A small-molecule ligand and the protein it binds are described below.
Small molecule (SMILES): CCCCCCC#Cc1ccccc1/C=C/C(=O)O

Sequence of chain 1.B:
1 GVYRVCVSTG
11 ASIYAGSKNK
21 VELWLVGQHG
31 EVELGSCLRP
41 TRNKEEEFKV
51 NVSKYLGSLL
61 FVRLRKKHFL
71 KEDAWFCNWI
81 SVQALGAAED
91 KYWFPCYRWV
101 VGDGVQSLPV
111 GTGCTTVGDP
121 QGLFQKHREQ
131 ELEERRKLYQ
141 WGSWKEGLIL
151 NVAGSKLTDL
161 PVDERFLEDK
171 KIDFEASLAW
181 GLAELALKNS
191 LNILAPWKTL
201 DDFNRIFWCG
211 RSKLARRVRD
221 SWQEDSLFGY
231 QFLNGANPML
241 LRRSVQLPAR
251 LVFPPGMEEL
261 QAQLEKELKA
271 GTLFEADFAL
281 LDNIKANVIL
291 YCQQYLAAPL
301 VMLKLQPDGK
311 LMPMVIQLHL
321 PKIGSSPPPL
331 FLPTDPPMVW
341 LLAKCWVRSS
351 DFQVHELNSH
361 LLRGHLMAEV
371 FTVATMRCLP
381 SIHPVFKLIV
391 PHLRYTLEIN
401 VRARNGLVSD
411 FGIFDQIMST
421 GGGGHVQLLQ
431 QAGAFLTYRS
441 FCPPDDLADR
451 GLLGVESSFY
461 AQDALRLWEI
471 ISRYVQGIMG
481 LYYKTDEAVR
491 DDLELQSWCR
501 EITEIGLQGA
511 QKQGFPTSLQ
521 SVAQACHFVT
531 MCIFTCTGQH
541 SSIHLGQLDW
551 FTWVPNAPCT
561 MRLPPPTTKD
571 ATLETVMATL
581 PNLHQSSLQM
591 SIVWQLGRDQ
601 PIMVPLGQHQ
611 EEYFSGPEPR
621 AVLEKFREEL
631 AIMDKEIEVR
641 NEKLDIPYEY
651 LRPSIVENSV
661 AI

Binding-site contacts:
Ligand atom C17 contacts residue ALA403 of chain 1.B at 3.4 Å (hydrophobic).
Ligand atom C6 contacts residue ILE592 of chain 1.B at 3.4 Å (hydrophobic).
Ligand atom C17 contacts residue ILE399 of chain 1.B at 3.5 Å (hydrophobic).
Ligand atom C13 contacts residue LEU361 of chain 1.B at 3.4 Å (hydrophobic).
Ligand atom O19 contacts residue LEU407 of chain 1.B at 3.8 Å.
Ligand atom C10 contacts residue GLU356 of chain 1.B at 3.8 Å.
Ligand atom C9 contacts residue GLU356 of chain 1.B at 3.7 Å.
Ligand atom C16 contacts residue ILE399 of chain 1.B at 4.2 Å (hydrophobic).
Ligand atom C8 contacts residue GLU356 of chain 1.B at 3.6 Å.
Ligand atom C5 contacts residue GLU356 of chain 1.B at 4.2 Å.
Ligand atom C7 contacts residue PHE352 of chain 1.B at 4.2 Å (hydrophobic).
Ligand atom C12 contacts residue LEU361 of chain 1.B at 3.7 Å (hydrophobic).
Ligand atom C9 contacts residue LEU407 of chain 1.B at 4.0 Å (hydrophobic).
Ligand atom C12 contacts residue VAL408 of chain 1.B at 4.0 Å (hydrophobic).
Ligand atom C7 contacts residue MET418 of chain 1.B at 4.1 Å (hydrophobic).
Ligand atom C1 contacts residue LEU407 of chain 1.B at 4.1 Å (hydrophobic).
Ligand atom C11 contacts residue GLU356 of chain 1.B at 4.1 Å.
Ligand atom C4 contacts residue ILE592 of chain 1.B at 4.0 Å (hydrophobic).
Ligand atom C10 contacts residue LEU407 of chain 1.B at 3.8 Å (hydrophobic).
Ligand atom C2 contacts residue LEU596 of chain 1.B at 3.6 Å (hydrophobic).
Ligand atom O18 contacts residue ILE592 of chain 1.B at 3.5 Å (h-bond).
Ligand atom C14 contacts residue HIS365 of chain 1.B at 3.7 Å.
Ligand atom C1 contacts residue ILE592 of chain 1.B at 4.1 Å (hydrophobic).
Ligand atom C8 contacts residue PHE414 of chain 1.B at 3.5 Å (hydrophobic).
Ligand atom C4 contacts residue GLU356 of chain 1.B at 4.1 Å.
Ligand atom O19 contacts residue LEU596 of chain 1.B at 4.1 Å.
Ligand atom C2 contacts residue LEU407 of chain 1.B at 4.2 Å (hydrophobic).
Ligand atom C16 contacts residue ILE662 of chain 1.B at 3.7 Å (hydrophobic).
Ligand atom C13 contacts residue HIS365 of chain 1.B at 4.1 Å.
Ligand atom C15 contacts residue ALA403 of chain 1.B at 4.0 Å (hydrophobic).
Ligand atom C7 contacts residue GLU356 of chain 1.B at 4.0 Å.
Ligand atom C13 contacts residue GLU356 of chain 1.B at 4.2 Å.
Ligand atom O18 contacts residue LEU596 of chain 1.B at 2.8 Å.
Ligand atom C5 contacts residue ILE592 of chain 1.B at 3.4 Å (hydrophobic).
Ligand atom C1 contacts residue LEU596 of chain 1.B at 3.5 Å (hydrophobic).
Ligand atom C12 contacts residue GLU356 of chain 1.B at 4.2 Å.
Ligand atom C14 contacts residue HIS360 of chain 1.B at 4.0 Å.
Ligand atom O18 contacts residue ILE172 of chain 1.B at 3.8 Å.
Ligand atom C3 contacts residue LEU407 of chain 1.B at 3.8 Å (hydrophobic).
Ligand atom C2 contacts residue ILE592 of chain 1.B at 3.7 Å (hydrophobic).